Binding-site contacts:
Ligand atom O1A contacts residue HIS304 of chain 1.D at 2.7 Å (h-bond).
Ligand atom CBA contacts residue VAL288 of chain 1.D at 3.5 Å (hydrophobic).
Ligand atom NA contacts residue HIS274 of chain 1.D at 3.5 Å.
Ligand atom NC contacts residue ASP221 of chain 1.D at 2.7 Å (salt-bridge).
Ligand atom C1A contacts residue HIS274 of chain 1.D at 3.2 Å.
Ligand atom O2D contacts residue ARG236 of chain 1.D at 2.9 Å (salt-bridge).
Ligand atom CAC contacts residue CYS40 of chain 1.D at 2.8 Å (hydrophobic).
Ligand atom CHA contacts residue HIS274 of chain 1.D at 3.5 Å.
Ligand atom CMB contacts residue TYR190 of chain 1.D at 3.0 Å (hydrophobic).
Ligand atom CAD contacts residue TYR230 of chain 1.D at 3.6 Å (hydrophobic).
Ligand atom CAB contacts residue MSE188 of chain 1.D at 3.5 Å.
Ligand atom OB contacts residue PRO485 of chain 1.D at 3.3 Å.
Ligand atom O2A contacts residue TYR190 of chain 1.D at 2.9 Å (h-bond).
Ligand atom O2A contacts residue ALA302 of chain 1.D at 3.4 Å.
Ligand atom OB contacts residue SER488 of chain 1.D at 3.5 Å.
Ligand atom CBA contacts residue HIS274 of chain 1.D at 3.4 Å.
Ligand atom O1D contacts residue ARG236 of chain 1.D at 3.1 Å (salt-bridge).
Ligand atom C4B contacts residue TYR277 of chain 1.D at 2.9 Å (hydrophobic).
Ligand atom CBC contacts residue CYS40 of chain 1.D at 1.6 Å (hydrophobic).
Ligand atom CGD contacts residue ARG236 of chain 1.D at 3.4 Å.
Ligand atom CGA contacts residue HIS304 of chain 1.D at 3.3 Å.
Ligand atom O2A contacts residue HIS304 of chain 1.D at 3.3 Å (h-bond).
Ligand atom C1D contacts residue PRO223 of chain 1.D at 3.4 Å (hydrophobic).
Ligand atom O1A contacts residue THR286 of chain 1.D at 3.6 Å.
Ligand atom O1A contacts residue HIS274 of chain 1.D at 3.2 Å (h-bond).
Ligand atom OB contacts residue TYR277 of chain 1.D at 2.9 Å (h-bond).
Ligand atom C4C contacts residue ASP221 of chain 1.D at 3.3 Å.
Ligand atom CGD contacts residue MSE270 of chain 1.D at 3.4 Å.
Ligand atom C1C contacts residue ASP221 of chain 1.D at 3.3 Å.
Ligand atom OC contacts residue TYR277 of chain 1.D at 3.5 Å.
Ligand atom ND contacts residue ASP221 of chain 1.D at 3.2 Å (salt-bridge).
Ligand atom CHD contacts residue PRO223 of chain 1.D at 3.2 Å (hydrophobic).
Ligand atom CAA contacts residue TYR230 of chain 1.D at 3.5 Å (hydrophobic).
Ligand atom NA contacts residue ASP221 of chain 1.D at 3.3 Å (salt-bridge).
Ligand atom CMA contacts residue TYR190 of chain 1.D at 3.1 Å (hydrophobic).
Ligand atom CBD contacts residue MSE270 of chain 1.D at 3.5 Å.
Ligand atom NB contacts residue ASP221 of chain 1.D at 3.5 Å (salt-bridge).
Ligand atom NB contacts residue TYR277 of chain 1.D at 2.8 Å (h-bond).
Ligand atom OC contacts residue ASP221 of chain 1.D at 3.5 Å (salt-bridge).
Ligand atom C3C contacts residue ILE273 of chain 1.D at 3.5 Å (hydrophobic).

Sequence of chain 1.D:
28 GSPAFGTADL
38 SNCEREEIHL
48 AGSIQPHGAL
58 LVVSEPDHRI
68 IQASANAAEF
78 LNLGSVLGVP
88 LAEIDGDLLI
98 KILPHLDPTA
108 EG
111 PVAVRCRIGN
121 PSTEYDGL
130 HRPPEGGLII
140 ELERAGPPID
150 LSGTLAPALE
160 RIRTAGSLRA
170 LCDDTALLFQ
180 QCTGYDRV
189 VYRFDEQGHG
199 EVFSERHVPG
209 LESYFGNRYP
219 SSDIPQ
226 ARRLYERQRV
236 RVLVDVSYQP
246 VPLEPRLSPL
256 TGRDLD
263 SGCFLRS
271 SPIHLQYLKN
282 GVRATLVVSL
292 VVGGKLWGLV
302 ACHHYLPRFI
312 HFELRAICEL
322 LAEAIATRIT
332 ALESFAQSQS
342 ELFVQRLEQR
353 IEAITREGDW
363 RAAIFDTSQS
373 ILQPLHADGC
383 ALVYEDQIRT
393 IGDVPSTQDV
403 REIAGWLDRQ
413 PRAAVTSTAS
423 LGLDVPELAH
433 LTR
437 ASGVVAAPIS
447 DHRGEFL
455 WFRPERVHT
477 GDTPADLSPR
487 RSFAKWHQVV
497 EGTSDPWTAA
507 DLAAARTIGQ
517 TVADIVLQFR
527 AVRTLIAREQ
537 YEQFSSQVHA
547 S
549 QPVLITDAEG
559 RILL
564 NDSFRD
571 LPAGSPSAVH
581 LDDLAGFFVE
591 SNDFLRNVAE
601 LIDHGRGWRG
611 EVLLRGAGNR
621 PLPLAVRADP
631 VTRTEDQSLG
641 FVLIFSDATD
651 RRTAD

The small molecule below binds the protein below.
Small molecule (SMILES): C=CC1=C(C)/C(=C/c2[nH]c(/C=C3\N=C(/C=C4\NC(=O)C(C)=C4C=C)C(C)=C3CCC(=O)O)c(CCC(=O)O)c2C)NC1=O